A small-molecule ligand and the protein it binds are described below.
Small molecule (SMILES): OC1C(O)C(O)C(O)C(O)C1O

Sequence of chain 1.B:
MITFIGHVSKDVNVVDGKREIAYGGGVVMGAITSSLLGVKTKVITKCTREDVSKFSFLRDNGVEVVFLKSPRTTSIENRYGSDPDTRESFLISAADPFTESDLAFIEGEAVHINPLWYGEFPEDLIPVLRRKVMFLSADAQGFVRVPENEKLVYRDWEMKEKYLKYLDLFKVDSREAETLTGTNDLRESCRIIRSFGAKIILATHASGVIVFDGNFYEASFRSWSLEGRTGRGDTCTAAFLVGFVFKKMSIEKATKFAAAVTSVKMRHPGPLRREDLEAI

Binding-site contacts:
Ligand atom C3 contacts residue ASN78 of chain 1.B at 3.6 Å.
Ligand atom O5 contacts residue GLY26 of chain 1.B at 3.0 Å (h-bond).
Ligand atom O1 contacts residue GLN141 of chain 1.B at 3.9 Å.
Ligand atom O5 contacts residue ASP11 of chain 1.B at 2.6 Å (salt-bridge).
Ligand atom O4 contacts residue ASN78 of chain 1.B at 2.9 Å (h-bond).
Ligand atom C4 contacts residue LEU116 of chain 1.B at 3.9 Å (hydrophobic).
Ligand atom C3 contacts residue ARG145 of chain 1.B at 4.0 Å.
Ligand atom O3 contacts residue ILE76 of chain 1.B at 3.8 Å.
Ligand atom C6 contacts residue THR230 of chain 1.B at 4.2 Å.
Ligand atom O6 contacts residue GLY25 of chain 1.B at 3.5 Å.
Ligand atom O3 contacts residue SER89 of chain 1.B at 3.8 Å.
Ligand atom O5 contacts residue SER9 of chain 1.B at 4.3 Å.
Ligand atom C2 contacts residue GLN141 of chain 1.B at 3.8 Å.
Ligand atom C1 contacts residue THR230 of chain 1.B at 3.6 Å.
Ligand atom O3 contacts residue ASN78 of chain 1.B at 2.8 Å (h-bond).
Ligand atom C4 contacts residue ASN78 of chain 1.B at 4.0 Å.
Ligand atom C5 contacts residue GLY25 of chain 1.B at 4.4 Å.
Ligand atom O3 contacts residue ARG145 of chain 1.B at 2.9 Å (salt-bridge).
Ligand atom C6 contacts residue GLY26 of chain 1.B at 3.6 Å.
Ligand atom C5 contacts residue LEU116 of chain 1.B at 4.1 Å (hydrophobic).
Ligand atom O4 contacts residue ASP11 of chain 1.B at 2.8 Å (salt-bridge).
Ligand atom O6 contacts residue GLY26 of chain 1.B at 3.0 Å (h-bond).
Ligand atom O2 contacts residue LEU116 of chain 1.B at 3.5 Å.
Ligand atom O1 contacts residue THR230 of chain 1.B at 4.3 Å.
Ligand atom O6 contacts residue THR230 of chain 1.B at 4.1 Å.
Ligand atom C5 contacts residue THR230 of chain 1.B at 4.4 Å.
Ligand atom O5 contacts residue LEU116 of chain 1.B at 3.9 Å.
Ligand atom O4 contacts residue ILE76 of chain 1.B at 3.5 Å.
Ligand atom C2 contacts residue THR230 of chain 1.B at 4.5 Å.
Ligand atom C4 contacts residue ILE76 of chain 1.B at 4.1 Å (hydrophobic).
Ligand atom C6 contacts residue LEU116 of chain 1.B at 3.9 Å (hydrophobic).
Ligand atom O2 contacts residue ARG145 of chain 1.B at 3.0 Å (salt-bridge).
Ligand atom C4 contacts residue ASP11 of chain 1.B at 3.9 Å.
Ligand atom C1 contacts residue GLN141 of chain 1.B at 4.5 Å.
Ligand atom C5 contacts residue GLY26 of chain 1.B at 3.9 Å.
Ligand atom C5 contacts residue ASP11 of chain 1.B at 3.3 Å.
Ligand atom C2 contacts residue ARG145 of chain 1.B at 3.9 Å.
Ligand atom O5 contacts residue GLY25 of chain 1.B at 3.7 Å.
Ligand atom C4 contacts residue ARG145 of chain 1.B at 4.5 Å.
Ligand atom O2 contacts residue GLN141 of chain 1.B at 2.8 Å (h-bond).